This protein binds this small molecule.
Small molecule (SMILES): CC(=O)N[C@@H]1[C@@H](O)[C@H](O)[C@@H](CO)O[C@H]1O

Sequence of chain 1.C:
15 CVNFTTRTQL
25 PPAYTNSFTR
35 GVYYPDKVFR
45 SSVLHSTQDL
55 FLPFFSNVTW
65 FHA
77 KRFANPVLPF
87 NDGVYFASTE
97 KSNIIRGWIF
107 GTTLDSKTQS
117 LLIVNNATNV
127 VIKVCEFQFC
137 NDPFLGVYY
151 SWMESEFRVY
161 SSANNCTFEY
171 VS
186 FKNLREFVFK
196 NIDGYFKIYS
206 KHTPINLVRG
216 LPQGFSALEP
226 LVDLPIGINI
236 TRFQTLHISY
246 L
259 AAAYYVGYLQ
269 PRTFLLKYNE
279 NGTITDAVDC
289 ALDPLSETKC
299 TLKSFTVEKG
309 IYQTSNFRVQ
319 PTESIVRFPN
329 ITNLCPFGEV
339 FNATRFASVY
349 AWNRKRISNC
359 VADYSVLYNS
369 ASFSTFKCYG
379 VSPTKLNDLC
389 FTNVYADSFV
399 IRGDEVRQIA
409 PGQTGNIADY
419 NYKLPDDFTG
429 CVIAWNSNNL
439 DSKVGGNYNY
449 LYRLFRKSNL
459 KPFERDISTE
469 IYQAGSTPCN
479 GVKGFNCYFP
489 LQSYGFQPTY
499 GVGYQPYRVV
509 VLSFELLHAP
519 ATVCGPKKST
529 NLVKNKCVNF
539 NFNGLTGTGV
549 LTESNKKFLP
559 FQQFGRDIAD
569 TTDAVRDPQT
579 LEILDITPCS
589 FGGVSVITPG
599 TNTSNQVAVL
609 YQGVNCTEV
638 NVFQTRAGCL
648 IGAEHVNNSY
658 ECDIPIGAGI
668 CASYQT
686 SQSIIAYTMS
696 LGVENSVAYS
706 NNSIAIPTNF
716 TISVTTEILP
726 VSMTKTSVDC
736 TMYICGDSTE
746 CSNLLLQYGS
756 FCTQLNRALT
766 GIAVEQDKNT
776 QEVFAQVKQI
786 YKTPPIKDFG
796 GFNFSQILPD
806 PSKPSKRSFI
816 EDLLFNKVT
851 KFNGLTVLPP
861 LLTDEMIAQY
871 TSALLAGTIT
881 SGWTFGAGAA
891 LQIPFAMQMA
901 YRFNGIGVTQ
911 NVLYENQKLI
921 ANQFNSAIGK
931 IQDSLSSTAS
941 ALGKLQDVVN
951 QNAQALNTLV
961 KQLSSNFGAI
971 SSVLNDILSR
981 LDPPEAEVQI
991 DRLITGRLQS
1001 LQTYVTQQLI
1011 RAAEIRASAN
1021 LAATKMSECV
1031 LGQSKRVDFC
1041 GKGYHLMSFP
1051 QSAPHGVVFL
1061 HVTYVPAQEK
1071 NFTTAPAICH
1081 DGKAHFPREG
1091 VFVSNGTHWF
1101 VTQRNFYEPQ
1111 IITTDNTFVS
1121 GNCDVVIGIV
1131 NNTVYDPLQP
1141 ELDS

Binding-site contacts:
Ligand atom C4 contacts residue ASN328 of chain 1.C at 4.2 Å.
Ligand atom C1 contacts residue ASN328 of chain 1.C at 1.4 Å.
Ligand atom C7 contacts residue ASN328 of chain 1.C at 3.9 Å.
Ligand atom C1 contacts residue GLN577 of chain 1.C at 3.9 Å.
Ligand atom N2 contacts residue ILE329 of chain 1.C at 4.3 Å.
Ligand atom C8 contacts residue ILE329 of chain 1.C at 3.5 Å (hydrophobic).
Ligand atom C2 contacts residue ASN328 of chain 1.C at 2.4 Å.
Ligand atom O5 contacts residue ASN328 of chain 1.C at 2.3 Å (h-bond).
Ligand atom C6 contacts residue THR578 of chain 1.C at 3.7 Å.
Ligand atom O7 contacts residue ASN328 of chain 1.C at 4.5 Å.
Ligand atom C5 contacts residue ASN328 of chain 1.C at 3.6 Å.
Ligand atom O5 contacts residue GLN577 of chain 1.C at 3.3 Å (h-bond).
Ligand atom C5 contacts residue GLN577 of chain 1.C at 3.4 Å.
Ligand atom N2 contacts residue ASN328 of chain 1.C at 2.9 Å (h-bond).
Ligand atom C3 contacts residue ASN328 of chain 1.C at 3.8 Å.
Ligand atom O6 contacts residue THR578 of chain 1.C at 4.3 Å.
Ligand atom C6 contacts residue GLN577 of chain 1.C at 3.5 Å.
Ligand atom C7 contacts residue ILE329 of chain 1.C at 4.4 Å (hydrophobic).